Sequence of chain 1.A:
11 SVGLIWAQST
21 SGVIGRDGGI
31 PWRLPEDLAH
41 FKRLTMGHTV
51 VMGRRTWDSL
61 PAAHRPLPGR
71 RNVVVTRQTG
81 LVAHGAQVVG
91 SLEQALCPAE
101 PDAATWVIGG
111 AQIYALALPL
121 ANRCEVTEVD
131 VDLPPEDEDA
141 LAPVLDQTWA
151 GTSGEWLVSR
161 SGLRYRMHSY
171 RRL

Binding-site contacts:
Ligand atom C2 contacts residue ASP37 of chain 1.A at 3.6 Å.
Ligand atom N3 contacts residue ILE108 of chain 1.A at 3.0 Å (h-bond).
Ligand atom C3 contacts residue ASP37 of chain 1.A at 3.5 Å.
Ligand atom N contacts residue ASP37 of chain 1.A at 2.7 Å (salt-bridge).
Ligand atom N3 contacts residue NAP1 of chain 1.B at 3.7 Å.
Ligand atom C17 contacts residue HIS64 of chain 1.A at 3.7 Å.
Ligand atom F2 contacts residue LYS42 of chain 1.A at 3.2 Å.
Ligand atom N1 contacts residue TRP16 of chain 1.A at 3.6 Å.
Ligand atom O contacts residue NAP1 of chain 1.B at 3.3 Å.
Ligand atom C1 contacts residue ILE30 of chain 1.A at 3.5 Å (hydrophobic).
Ligand atom C18 contacts residue LEU67 of chain 1.A at 3.7 Å (hydrophobic).
Ligand atom O1 contacts residue LEU60 of chain 1.A at 3.8 Å.
Ligand atom C16 contacts residue HIS64 of chain 1.A at 3.4 Å.
Ligand atom C10 contacts residue ILE30 of chain 1.A at 3.8 Å (hydrophobic).
Ligand atom C12 contacts residue PRO61 of chain 1.A at 3.5 Å (hydrophobic).
Ligand atom C14 contacts residue LEU38 of chain 1.A at 3.6 Å (hydrophobic).
Ligand atom N3 contacts residue PHE41 of chain 1.A at 3.7 Å.
Ligand atom N4 contacts residue ILE30 of chain 1.A at 3.6 Å.
Ligand atom F1 contacts residue LYS42 of chain 1.A at 3.3 Å.
Ligand atom N3 contacts residue ILE15 of chain 1.A at 2.8 Å (h-bond).
Ligand atom F1 contacts residue PHE41 of chain 1.A at 3.2 Å.
Ligand atom C4 contacts residue PHE41 of chain 1.A at 3.5 Å (hydrophobic).
Ligand atom F contacts residue LEU67 of chain 1.A at 3.5 Å.
Ligand atom F contacts residue HIS64 of chain 1.A at 3.3 Å.
Ligand atom F contacts residue ARG70 of chain 1.A at 3.7 Å.
Ligand atom N2 contacts residue NAP1 of chain 1.B at 3.7 Å.
Ligand atom C contacts residue LEU38 of chain 1.A at 3.7 Å (hydrophobic).
Ligand atom N3 contacts residue TYR114 of chain 1.A at 3.3 Å (h-bond).
Ligand atom N2 contacts residue ILE15 of chain 1.A at 3.5 Å (h-bond).
Ligand atom C6 contacts residue PHE41 of chain 1.A at 3.6 Å (hydrophobic).
Ligand atom N2 contacts residue PHE41 of chain 1.A at 3.5 Å.
Ligand atom C3 contacts residue PHE41 of chain 1.A at 3.8 Å (hydrophobic).
Ligand atom C4 contacts residue ILE15 of chain 1.A at 3.6 Å (hydrophobic).
Ligand atom C7 contacts residue ILE108 of chain 1.A at 3.8 Å (hydrophobic).
Ligand atom F2 contacts residue HIS64 of chain 1.A at 3.3 Å.
Ligand atom C5 contacts residue NAP1 of chain 1.B at 3.5 Å.
Ligand atom N1 contacts residue ASP37 of chain 1.A at 2.8 Å (salt-bridge).
Ligand atom C1 contacts residue ASP37 of chain 1.A at 3.6 Å.
Ligand atom C4 contacts residue NAP1 of chain 1.B at 3.4 Å.
Ligand atom N2 contacts residue TRP16 of chain 1.A at 3.3 Å.

This small molecule binds to this protein.
Small molecule (SMILES): CCc1nc(N)nc(N)c1OCCCOc1ncccc1N1CCC(C(F)(F)F)CC1